Sequence of chain 2.B:
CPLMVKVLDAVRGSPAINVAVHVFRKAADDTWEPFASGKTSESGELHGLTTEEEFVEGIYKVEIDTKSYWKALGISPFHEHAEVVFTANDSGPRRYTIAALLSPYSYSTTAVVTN

Binding-site contacts:
Ligand atom O22 contacts residue LYS15 of chain 1.B at 2.5 Å (salt-bridge).
Ligand atom O1 contacts residue 0UC1 of chain 2.D at 0.5 Å (h-bond).
Ligand atom O22 contacts residue 0UC1 of chain 2.D at 3.3 Å (h-bond).
Ligand atom C18 contacts residue LYS15 of chain 1.B at 3.4 Å.
Ligand atom C19 contacts residue LYS15 of chain 1.B at 2.6 Å.
Ligand atom BR1 contacts residue 0UC1 of chain 2.D at 1.8 Å.
Ligand atom O1 contacts residue SER117 of chain 1.B at 3.5 Å.
Ligand atom C16 contacts residue 0UC1 of chain 2.D at 1.8 Å.
Ligand atom CL8 contacts residue 0UC1 of chain 2.D at 0.7 Å.
Ligand atom C12 contacts residue 0UC1 of chain 2.D at 0.4 Å.
Ligand atom N14 contacts residue ALA108 of chain 2.B at 3.1 Å.
Ligand atom C19 contacts residue 0UC1 of chain 2.D at 2.7 Å.
Ligand atom O23 contacts residue 0UC1 of chain 2.D at 2.7 Å.
Ligand atom CL8 contacts residue SER117 of chain 2.B at 3.3 Å.
Ligand atom CL9 contacts residue SER117 of chain 1.B at 3.5 Å.
Ligand atom S21 contacts residue LYS15 of chain 1.B at 1.6 Å (salt-bridge).
Ligand atom C15 contacts residue 0UC1 of chain 2.D at 1.3 Å.
Ligand atom O22 contacts residue GLU54 of chain 1.B at 2.9 Å (salt-bridge).
Ligand atom C3 contacts residue 0UC1 of chain 2.D at 0.3 Å.
Ligand atom BR1 contacts residue LEU17 of chain 2.B at 3.4 Å.
Ligand atom O23 contacts residue LYS15 of chain 1.B at 2.4 Å (salt-bridge).
Ligand atom C10 contacts residue 0UC1 of chain 2.D at 0.9 Å.
Ligand atom C2 contacts residue 0UC1 of chain 2.D at 0.2 Å.
Ligand atom C5 contacts residue 0UC1 of chain 2.D at 0.6 Å.
Ligand atom N14 contacts residue 0UC1 of chain 2.D at 1.3 Å (h-bond).
Ligand atom S21 contacts residue 0UC1 of chain 2.D at 3.4 Å.
Ligand atom C20 contacts residue LYS15 of chain 1.B at 3.4 Å.
Ligand atom O1 contacts residue LEU110 of chain 2.B at 3.5 Å.
Ligand atom C20 contacts residue 0UC1 of chain 2.D at 1.8 Å.
Ligand atom CL8 contacts residue THR118 of chain 2.B at 3.5 Å.
Ligand atom C4 contacts residue 0UC1 of chain 2.D at 0.5 Å.
Ligand atom C17 contacts residue 0UC1 of chain 2.D at 2.7 Å.
Ligand atom C18 contacts residue 0UC1 of chain 2.D at 2.9 Å.
Ligand atom CL9 contacts residue 0UC1 of chain 2.D at 0.7 Å.
Ligand atom O11 contacts residue 0UC1 of chain 2.D at 0.9 Å.
Ligand atom N13 contacts residue 0UC1 of chain 2.D at 1.5 Å (h-bond).
Ligand atom S21 contacts residue GLU54 of chain 1.B at 3.2 Å (salt-bridge).
Ligand atom N14 contacts residue LEU17 of chain 1.B at 3.6 Å.
Ligand atom C6 contacts residue 0UC1 of chain 2.D at 0.5 Å.
Ligand atom C7 contacts residue 0UC1 of chain 2.D at 0.3 Å.

Sequence of chain 1.B:
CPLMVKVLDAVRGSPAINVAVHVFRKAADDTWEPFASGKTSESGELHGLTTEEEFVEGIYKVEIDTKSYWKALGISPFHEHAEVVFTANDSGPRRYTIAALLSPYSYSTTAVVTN

This small molecule binds to this protein.
Small molecule (SMILES): O=S(=O)(F)c1ccc(Br)c(-c2nnc(-c3cc(Cl)c(O)c(Cl)c3)o2)c1